Sequence of chain 35.A:
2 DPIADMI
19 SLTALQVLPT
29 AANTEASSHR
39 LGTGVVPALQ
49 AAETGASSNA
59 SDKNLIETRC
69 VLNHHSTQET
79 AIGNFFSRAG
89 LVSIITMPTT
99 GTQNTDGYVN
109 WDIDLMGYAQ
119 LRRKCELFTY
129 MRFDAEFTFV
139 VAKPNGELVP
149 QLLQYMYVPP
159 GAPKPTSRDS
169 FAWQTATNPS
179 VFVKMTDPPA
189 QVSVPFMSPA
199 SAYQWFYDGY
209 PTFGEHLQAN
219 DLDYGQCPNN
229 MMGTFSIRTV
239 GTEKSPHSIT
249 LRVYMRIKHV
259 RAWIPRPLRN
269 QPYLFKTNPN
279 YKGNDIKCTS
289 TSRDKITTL

Sequence of chain 31.C:
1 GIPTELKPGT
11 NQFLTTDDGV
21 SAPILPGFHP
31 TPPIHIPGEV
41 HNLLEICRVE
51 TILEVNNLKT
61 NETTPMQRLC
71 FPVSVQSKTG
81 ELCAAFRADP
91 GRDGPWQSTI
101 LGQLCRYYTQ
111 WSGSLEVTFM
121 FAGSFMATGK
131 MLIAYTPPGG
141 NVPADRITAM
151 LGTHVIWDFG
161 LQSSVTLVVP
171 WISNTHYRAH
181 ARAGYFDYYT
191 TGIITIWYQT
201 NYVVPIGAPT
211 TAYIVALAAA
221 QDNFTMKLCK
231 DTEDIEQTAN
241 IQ

The small molecule below binds the protein below.
Small molecule (SMILES): CCO/N=C/c1ccc(OCC[C@@H](C)CCN2CCN(c3ccncc3)C2=O)cc1

Sequence of chain 35.C:
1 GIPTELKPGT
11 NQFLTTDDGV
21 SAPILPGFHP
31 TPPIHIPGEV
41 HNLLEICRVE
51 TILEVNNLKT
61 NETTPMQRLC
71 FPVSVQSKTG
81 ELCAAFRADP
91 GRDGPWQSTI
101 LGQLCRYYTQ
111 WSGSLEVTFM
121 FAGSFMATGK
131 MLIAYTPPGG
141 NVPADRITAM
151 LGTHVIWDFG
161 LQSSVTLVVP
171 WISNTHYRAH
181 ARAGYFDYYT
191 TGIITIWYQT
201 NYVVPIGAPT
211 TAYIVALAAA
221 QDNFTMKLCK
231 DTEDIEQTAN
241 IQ

Binding-site contacts:
Ligand atom CAO contacts residue MET230 of chain 35.A at 3.6 Å (hydrophobic).
Ligand atom CAG contacts residue ASN228 of chain 35.A at 3.3 Å.
Ligand atom CAR contacts residue ASN228 of chain 35.A at 3.7 Å.
Ligand atom CAA contacts residue PRO177 of chain 35.A at 3.2 Å (hydrophobic).
Ligand atom CAE contacts residue ASN228 of chain 35.A at 3.6 Å.
Ligand atom CAK contacts residue PHE135 of chain 35.A at 3.3 Å (hydrophobic).
Ligand atom CAS contacts residue ASN228 of chain 35.A at 3.5 Å.
Ligand atom NBD contacts residue ASN228 of chain 35.A at 3.7 Å.
Ligand atom CAL contacts residue ILE111 of chain 35.A at 3.9 Å (hydrophobic).
Ligand atom CAF contacts residue ASP112 of chain 35.A at 3.9 Å.
Ligand atom CAQ contacts residue LEU113 of chain 35.A at 3.6 Å (hydrophobic).
Ligand atom CAM contacts residue TYR155 of chain 35.A at 3.9 Å (hydrophobic).
Ligand atom NBC contacts residue ASN228 of chain 35.A at 3.7 Å.
Ligand atom CAS contacts residue TRP203 of chain 35.A at 3.4 Å (hydrophobic).
Ligand atom CAZ contacts residue ILE111 of chain 35.A at 3.9 Å (hydrophobic).
Ligand atom CAN contacts residue ILE111 of chain 35.A at 3.8 Å (hydrophobic).
Ligand atom CAN contacts residue PHE135 of chain 35.A at 3.8 Å (hydrophobic).
Ligand atom CAE contacts residue GLN202 of chain 35.A at 3.6 Å.
Ligand atom CAH contacts residue MET114 of chain 35.A at 3.5 Å (hydrophobic).
Ligand atom CAS contacts residue TYR201 of chain 35.A at 3.9 Å (hydrophobic).
Ligand atom OAC contacts residue ASP112 of chain 35.A at 3.8 Å.
Ligand atom CAP contacts residue LEU113 of chain 35.A at 3.6 Å (hydrophobic).
Ligand atom CBB contacts residue LEU113 of chain 35.A at 3.7 Å (hydrophobic).
Ligand atom CBA contacts residue TRP203 of chain 35.A at 3.8 Å (hydrophobic).
Ligand atom NAU contacts residue MET114 of chain 35.A at 3.9 Å.
Ligand atom CAA contacts residue VAL179 of chain 35.A at 3.5 Å (hydrophobic).
Ligand atom CAX contacts residue ASN228 of chain 35.A at 3.8 Å.
Ligand atom OAC contacts residue LEU113 of chain 35.A at 3.4 Å (h-bond).
Ligand atom CAF contacts residue MET114 of chain 35.A at 3.1 Å (hydrophobic).
Ligand atom CAJ contacts residue TYR155 of chain 35.A at 3.5 Å (hydrophobic).
Ligand atom CBA contacts residue ASN228 of chain 35.A at 3.7 Å.
Ligand atom CAG contacts residue GLN202 of chain 35.A at 3.5 Å.
Ligand atom CAL contacts residue TYR155 of chain 35.A at 3.4 Å (hydrophobic).
Ligand atom NBD contacts residue TRP203 of chain 35.A at 3.6 Å.
Ligand atom NAT contacts residue TYR155 of chain 35.A at 3.9 Å.
Ligand atom OAW contacts residue MET195 of chain 35.A at 3.4 Å.
Ligand atom CAD contacts residue PHE137 of chain 35.A at 3.9 Å (hydrophobic).
Ligand atom CAI contacts residue PHE135 of chain 35.A at 3.5 Å (hydrophobic).
Ligand atom CAG contacts residue TRP203 of chain 35.A at 3.7 Å (hydrophobic).
Ligand atom CAR contacts residue TYR201 of chain 35.A at 3.5 Å (hydrophobic).